Sequence of chain 17.A:
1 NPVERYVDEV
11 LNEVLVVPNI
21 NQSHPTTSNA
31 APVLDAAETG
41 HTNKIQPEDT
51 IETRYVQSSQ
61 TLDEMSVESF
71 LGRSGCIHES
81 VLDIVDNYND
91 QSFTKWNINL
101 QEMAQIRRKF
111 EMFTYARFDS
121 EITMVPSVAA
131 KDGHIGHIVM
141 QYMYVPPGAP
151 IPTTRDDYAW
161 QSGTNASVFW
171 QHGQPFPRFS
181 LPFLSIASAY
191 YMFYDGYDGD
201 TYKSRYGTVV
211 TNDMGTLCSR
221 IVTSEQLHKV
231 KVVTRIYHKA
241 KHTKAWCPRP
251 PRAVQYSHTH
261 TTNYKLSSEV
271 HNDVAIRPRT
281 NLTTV

The small molecule below binds the protein below.
Small molecule (SMILES): Cc1cc(CCCOc2c(C)cc(-c3coc(C)n3)cc2C)on1

Sequence of chain 17.C:
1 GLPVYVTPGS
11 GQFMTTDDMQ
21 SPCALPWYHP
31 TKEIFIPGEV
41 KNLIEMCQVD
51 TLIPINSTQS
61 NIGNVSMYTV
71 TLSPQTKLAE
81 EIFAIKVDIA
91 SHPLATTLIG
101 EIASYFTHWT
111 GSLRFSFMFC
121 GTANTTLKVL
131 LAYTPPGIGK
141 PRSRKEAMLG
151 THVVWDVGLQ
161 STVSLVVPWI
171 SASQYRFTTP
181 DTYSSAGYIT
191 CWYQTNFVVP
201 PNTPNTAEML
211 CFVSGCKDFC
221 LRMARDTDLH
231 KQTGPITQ

Binding-site contacts:
Ligand atom O1 contacts residue LEU100 of chain 17.A at 4.0 Å.
Ligand atom C6B contacts residue ILE98 of chain 17.A at 3.6 Å (hydrophobic).
Ligand atom N2 contacts residue MET214 of chain 17.A at 3.8 Å.
Ligand atom C4A contacts residue TYR144 of chain 17.A at 3.8 Å (hydrophobic).
Ligand atom CM4 contacts residue PHE179 of chain 17.A at 3.9 Å (hydrophobic).
Ligand atom C4B contacts residue PHE179 of chain 17.A at 3.9 Å (hydrophobic).
Ligand atom C3 contacts residue LEU100 of chain 17.A at 3.9 Å (hydrophobic).
Ligand atom C6B contacts residue LEU181 of chain 17.A at 3.3 Å (hydrophobic).
Ligand atom O5A contacts residue ALA166 of chain 17.A at 3.9 Å.
Ligand atom CM4 contacts residue TYR142 of chain 17.A at 3.1 Å (hydrophobic).
Ligand atom N3A contacts residue PHE179 of chain 17.A at 3.0 Å.
Ligand atom CM2 contacts residue ILE236 of chain 17.A at 4.0 Å (hydrophobic).
Ligand atom O1 contacts residue MET214 of chain 17.A at 3.2 Å.
Ligand atom O5A contacts residue PHE179 of chain 17.A at 3.7 Å.
Ligand atom CM4 contacts residue VAL168 of chain 17.A at 3.5 Å (hydrophobic).
Ligand atom C4A contacts residue PHE179 of chain 17.A at 3.3 Å (hydrophobic).
Ligand atom C2A contacts residue TYR144 of chain 17.A at 3.7 Å (hydrophobic).
Ligand atom CM6 contacts residue LEU184 of chain 17.A at 3.4 Å (hydrophobic).
Ligand atom C1A contacts residue TYR144 of chain 17.A at 3.1 Å (hydrophobic).
Ligand atom C2C contacts residue ILE98 of chain 17.A at 4.0 Å (hydrophobic).
Ligand atom C5 contacts residue MET214 of chain 17.A at 3.6 Å (hydrophobic).
Ligand atom C1A contacts residue PHE179 of chain 17.A at 3.5 Å (hydrophobic).
Ligand atom O5A contacts residue TYR144 of chain 17.A at 3.1 Å.
Ligand atom C1B contacts residue LEU181 of chain 17.A at 3.8 Å (hydrophobic).
Ligand atom CM6 contacts residue TYR144 of chain 17.A at 3.7 Å (hydrophobic).
Ligand atom CM2 contacts residue ILE122 of chain 17.A at 3.7 Å (hydrophobic).
Ligand atom C4 contacts residue TYR190 of chain 17.A at 3.8 Å (hydrophobic).
Ligand atom C2B contacts residue ILE98 of chain 17.A at 3.9 Å (hydrophobic).
Ligand atom CM3 contacts residue TYR190 of chain 17.A at 3.9 Å (hydrophobic).
Ligand atom C2A contacts residue PHE179 of chain 17.A at 3.3 Å (hydrophobic).
Ligand atom N3A contacts residue LEU217 of chain 17.A at 3.4 Å.
Ligand atom C1B contacts residue ILE98 of chain 17.A at 3.6 Å (hydrophobic).
Ligand atom C5B contacts residue TYR144 of chain 17.A at 3.6 Å (hydrophobic).
Ligand atom C1C contacts residue MET214 of chain 17.A at 3.7 Å (hydrophobic).
Ligand atom N2 contacts residue LEU100 of chain 17.A at 3.8 Å.
Ligand atom O1B contacts residue ILE98 of chain 17.A at 2.9 Å.
Ligand atom C2B contacts residue ILE122 of chain 17.A at 3.9 Å (hydrophobic).
Ligand atom CM6 contacts residue LEU181 of chain 17.A at 3.7 Å (hydrophobic).
Ligand atom C4B contacts residue LEU181 of chain 17.A at 3.8 Å (hydrophobic).
Ligand atom C5B contacts residue LEU181 of chain 17.A at 3.3 Å (hydrophobic).